The small molecule below binds the protein below.
Small molecule (SMILES): OC[C@@H](O)[C@H]1O[C@H](O)[C@@H](O)[C@@H](O)[C@@H]1O

Binding-site contacts:
Ligand atom C4 contacts residue SER117 of chain 1.A at 3.8 Å.
Ligand atom O6 contacts residue ASN98 of chain 1.A at 3.1 Å.
Ligand atom O4 contacts residue GLY118 of chain 1.A at 4.4 Å.
Ligand atom C7 contacts residue ASN98 of chain 1.A at 4.1 Å.
Ligand atom O2 contacts residue 2891 of chain 1.X at 2.6 Å (h-bond).
Ligand atom O5 contacts residue SER117 of chain 1.A at 2.2 Å (h-bond).
Ligand atom C4 contacts residue ASN98 of chain 1.A at 3.8 Å.
Ligand atom C7 contacts residue SER117 of chain 1.A at 3.8 Å.
Ligand atom O7 contacts residue ASN98 of chain 1.A at 4.5 Å.
Ligand atom C5 contacts residue ASN98 of chain 1.A at 4.0 Å.
Ligand atom C1 contacts residue GLY137 of chain 1.A at 4.5 Å.
Ligand atom C1 contacts residue SER117 of chain 1.A at 1.3 Å.
Ligand atom C5 contacts residue SER117 of chain 1.A at 3.0 Å.
Ligand atom C6 contacts residue ASN98 of chain 1.A at 4.1 Å.
Ligand atom C1 contacts residue SER136 of chain 1.A at 4.4 Å.
Ligand atom C1 contacts residue 2891 of chain 1.X at 3.0 Å.
Ligand atom C3 contacts residue GLY118 of chain 1.A at 4.3 Å.
Ligand atom O2 contacts residue SER117 of chain 1.A at 3.7 Å.
Ligand atom C2 contacts residue SER117 of chain 1.A at 2.7 Å.
Ligand atom C1 contacts residue GLY118 of chain 1.A at 4.2 Å.
Ligand atom C2 contacts residue 2891 of chain 1.X at 3.1 Å.
Ligand atom C6 contacts residue SER117 of chain 1.A at 4.2 Å.
Ligand atom C3 contacts residue SER117 of chain 1.A at 3.5 Å.
Ligand atom O4 contacts residue ASN98 of chain 1.A at 2.6 Å (h-bond).
Ligand atom C5 contacts residue GLY118 of chain 1.A at 4.4 Å.
Ligand atom O5 contacts residue 2891 of chain 1.X at 3.4 Å (h-bond).

Sequence of chain 1.A:
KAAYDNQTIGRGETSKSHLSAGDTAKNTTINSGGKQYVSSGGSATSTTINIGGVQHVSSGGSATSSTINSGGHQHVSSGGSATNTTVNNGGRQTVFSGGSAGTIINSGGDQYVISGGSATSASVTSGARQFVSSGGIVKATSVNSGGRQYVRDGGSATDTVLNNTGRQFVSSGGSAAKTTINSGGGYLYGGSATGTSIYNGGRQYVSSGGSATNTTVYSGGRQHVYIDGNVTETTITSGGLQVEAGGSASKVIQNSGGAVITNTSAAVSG